Sequence of chain 1.C:
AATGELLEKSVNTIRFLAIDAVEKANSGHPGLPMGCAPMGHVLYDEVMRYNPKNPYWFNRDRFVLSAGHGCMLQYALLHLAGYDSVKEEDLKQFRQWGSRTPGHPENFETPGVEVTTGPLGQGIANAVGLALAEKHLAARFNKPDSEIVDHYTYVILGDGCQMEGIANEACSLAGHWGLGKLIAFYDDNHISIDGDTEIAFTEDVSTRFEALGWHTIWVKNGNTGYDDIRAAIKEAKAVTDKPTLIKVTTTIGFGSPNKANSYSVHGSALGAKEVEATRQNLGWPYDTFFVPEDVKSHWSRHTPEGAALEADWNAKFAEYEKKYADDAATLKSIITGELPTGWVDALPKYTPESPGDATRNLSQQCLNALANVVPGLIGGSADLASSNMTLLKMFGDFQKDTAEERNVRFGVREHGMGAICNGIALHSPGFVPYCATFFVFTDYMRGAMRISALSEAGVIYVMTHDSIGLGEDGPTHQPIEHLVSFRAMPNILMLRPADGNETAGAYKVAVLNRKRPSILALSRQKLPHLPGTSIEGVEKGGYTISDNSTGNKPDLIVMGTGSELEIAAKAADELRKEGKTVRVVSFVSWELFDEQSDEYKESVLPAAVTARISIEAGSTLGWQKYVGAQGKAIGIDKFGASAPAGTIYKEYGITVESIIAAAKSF

This protein binds this small molecule.
Small molecule (SMILES): C/C=C1/C/C(C(=O)O)=C(/C(=O)O)[C@@H](CCC)[C@H](O)C(=O)C[C@@H]1O

Binding-site contacts:
Ligand atom O14 contacts residue SER290 of chain 1.C at 3.8 Å.
Ligand atom C1 contacts residue GLY289 of chain 1.C at 4.2 Å.
Ligand atom O14 contacts residue GLY50 of chain 1.C at 2.9 Å (h-bond).
Ligand atom C17 contacts residue ASN48 of chain 1.C at 3.6 Å.
Ligand atom C12 contacts residue SER49 of chain 1.C at 3.9 Å.
Ligand atom C18 contacts residue SER290 of chain 1.C at 4.4 Å.
Ligand atom C11 contacts residue ARG117 of chain 1.C at 4.3 Å.
Ligand atom C11 contacts residue GLY50 of chain 1.C at 4.4 Å.
Ligand atom C18 contacts residue GLY289 of chain 1.C at 3.2 Å.
Ligand atom C1 contacts residue HIS288 of chain 1.C at 3.6 Å.
Ligand atom C11 contacts residue SER49 of chain 1.C at 4.5 Å.
Ligand atom C12 contacts residue GLY50 of chain 1.C at 4.0 Å.
Ligand atom C11 contacts residue HIS51 of chain 1.C at 4.4 Å.
Ligand atom O8 contacts residue HIS51 of chain 1.C at 3.8 Å.
Ligand atom C12 contacts residue GLY289 of chain 1.C at 3.3 Å.
Ligand atom C1 contacts residue ILE215 of chain 1.C at 4.0 Å (hydrophobic).
Ligand atom C2 contacts residue ILE215 of chain 1.C at 4.2 Å (hydrophobic).
Ligand atom O14 contacts residue SER49 of chain 1.C at 3.6 Å.
Ligand atom O14 contacts residue GLY289 of chain 1.C at 2.6 Å (h-bond).
Ligand atom C11 contacts residue GLY289 of chain 1.C at 3.4 Å.
Ligand atom C15 contacts residue GLY289 of chain 1.C at 3.6 Å.